Binding-site contacts:
Ligand atom C1 contacts residue ASN231 of chain 1.A at 1.4 Å.
Ligand atom N2 contacts residue ASN231 of chain 1.A at 2.9 Å (h-bond).
Ligand atom O5 contacts residue ASN231 of chain 1.A at 2.4 Å (h-bond).
Ligand atom O7 contacts residue ASN231 of chain 1.A at 3.7 Å.
Ligand atom C4 contacts residue ASN231 of chain 1.A at 4.3 Å.
Ligand atom C2 contacts residue ASN231 of chain 1.A at 2.5 Å.
Ligand atom C8 contacts residue ASN231 of chain 1.A at 4.5 Å.
Ligand atom C7 contacts residue ASN231 of chain 1.A at 3.5 Å.
Ligand atom C5 contacts residue ASN231 of chain 1.A at 3.7 Å.
Ligand atom C3 contacts residue ASN231 of chain 1.A at 3.8 Å.

Sequence of chain 1.A:
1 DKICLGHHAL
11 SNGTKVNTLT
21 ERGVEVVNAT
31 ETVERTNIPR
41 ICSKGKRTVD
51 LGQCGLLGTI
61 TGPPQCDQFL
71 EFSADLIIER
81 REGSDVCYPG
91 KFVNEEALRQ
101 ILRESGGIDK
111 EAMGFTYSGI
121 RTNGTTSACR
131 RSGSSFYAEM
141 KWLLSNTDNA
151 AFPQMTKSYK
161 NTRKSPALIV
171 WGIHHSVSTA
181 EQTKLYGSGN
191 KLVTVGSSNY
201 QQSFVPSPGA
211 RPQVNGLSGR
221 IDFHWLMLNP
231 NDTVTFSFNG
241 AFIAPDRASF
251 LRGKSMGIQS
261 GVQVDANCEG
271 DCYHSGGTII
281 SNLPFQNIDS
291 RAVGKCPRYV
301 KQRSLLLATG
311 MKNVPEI

This small molecule binds to this protein.
Small molecule (SMILES): CC(=O)N[C@@H]1[C@@H](O)[C@H](O)[C@@H](CO)O[C@H]1O